Sequence of chain 18.A:
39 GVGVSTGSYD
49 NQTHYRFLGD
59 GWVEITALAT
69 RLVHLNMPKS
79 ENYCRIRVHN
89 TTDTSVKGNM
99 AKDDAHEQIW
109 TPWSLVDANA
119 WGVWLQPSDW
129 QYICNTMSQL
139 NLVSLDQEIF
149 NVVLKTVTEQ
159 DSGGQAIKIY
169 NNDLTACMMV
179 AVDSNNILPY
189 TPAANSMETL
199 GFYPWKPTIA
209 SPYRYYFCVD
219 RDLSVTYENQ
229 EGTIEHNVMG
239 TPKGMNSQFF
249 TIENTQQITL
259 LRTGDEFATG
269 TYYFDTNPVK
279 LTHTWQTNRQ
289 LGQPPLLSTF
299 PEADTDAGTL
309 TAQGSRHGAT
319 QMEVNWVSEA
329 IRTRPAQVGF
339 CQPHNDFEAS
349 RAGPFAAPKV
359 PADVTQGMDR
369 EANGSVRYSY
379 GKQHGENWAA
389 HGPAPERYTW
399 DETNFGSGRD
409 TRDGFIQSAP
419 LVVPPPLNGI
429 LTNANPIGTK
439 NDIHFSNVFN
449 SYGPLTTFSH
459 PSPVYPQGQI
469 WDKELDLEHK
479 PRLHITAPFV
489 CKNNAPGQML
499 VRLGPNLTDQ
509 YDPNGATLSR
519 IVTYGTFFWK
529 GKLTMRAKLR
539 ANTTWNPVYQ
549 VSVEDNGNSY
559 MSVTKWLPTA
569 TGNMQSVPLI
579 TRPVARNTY

This protein binds this small molecule.
Small molecule (SMILES): Nc1ncnc2c1ncn2[C@H]1C[C@H](O)[C@@H](COP(=O)(O)O)O1

Binding-site contacts:
Ligand atom C5' contacts residue ASP273 of chain 18.A at 3.8 Å.
Ligand atom O5' contacts residue ASN491 of chain 18.A at 3.5 Å (h-bond).
Ligand atom OP1 contacts residue ASN491 of chain 18.A at 3.6 Å.
Ligand atom OP1 contacts residue PHE272 of chain 18.A at 3.4 Å.
Ligand atom OP1 contacts residue ASP273 of chain 18.A at 3.3 Å.
Ligand atom OP2 contacts residue ASP273 of chain 18.A at 2.4 Å.
Ligand atom P contacts residue ASP273 of chain 18.A at 2.8 Å.
Ligand atom P contacts residue ASN491 of chain 18.A at 3.0 Å.
Ligand atom P contacts residue TYR271 of chain 18.A at 4.5 Å.
Ligand atom OP2 contacts residue ASN491 of chain 18.A at 1.7 Å (h-bond).
Ligand atom OP1 contacts residue TYR271 of chain 18.A at 3.1 Å (h-bond).
Ligand atom O5' contacts residue ASP273 of chain 18.A at 4.1 Å.
Ligand atom C5' contacts residue ASN491 of chain 18.A at 4.0 Å.
Ligand atom P contacts residue PHE272 of chain 18.A at 4.3 Å.